Sequence of chain 1.A:
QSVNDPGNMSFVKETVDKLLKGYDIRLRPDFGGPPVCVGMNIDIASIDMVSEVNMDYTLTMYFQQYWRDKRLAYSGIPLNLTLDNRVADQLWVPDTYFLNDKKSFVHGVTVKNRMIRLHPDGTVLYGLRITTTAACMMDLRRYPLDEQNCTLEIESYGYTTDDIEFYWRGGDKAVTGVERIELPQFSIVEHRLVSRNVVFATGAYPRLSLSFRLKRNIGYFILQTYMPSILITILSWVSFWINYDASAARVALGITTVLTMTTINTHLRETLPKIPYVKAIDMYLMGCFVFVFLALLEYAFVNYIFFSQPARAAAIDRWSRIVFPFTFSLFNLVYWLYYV

A small-molecule ligand and the protein it binds are described below.
Small molecule (SMILES): CC(=O)N[C@@H]1[C@@H](O)[C@H](O)[C@@H](CO)O[C@H]1O

Binding-site contacts:
Ligand atom C8 contacts residue LEU82 of chain 1.A at 3.8 Å (hydrophobic).
Ligand atom O6 contacts residue HIS122 of chain 1.A at 3.4 Å (h-bond).
Ligand atom C5 contacts residue HIS122 of chain 1.A at 4.0 Å.
Ligand atom C3 contacts residue ASN83 of chain 1.A at 3.8 Å.
Ligand atom C1 contacts residue HIS122 of chain 1.A at 4.0 Å.
Ligand atom C5 contacts residue ASN83 of chain 1.A at 3.6 Å.
Ligand atom C8 contacts residue ASN83 of chain 1.A at 4.0 Å.
Ligand atom C7 contacts residue ASN83 of chain 1.A at 3.4 Å.
Ligand atom C6 contacts residue HIS122 of chain 1.A at 4.1 Å.
Ligand atom C8 contacts residue PRO81 of chain 1.A at 3.4 Å (hydrophobic).
Ligand atom C2 contacts residue ASN83 of chain 1.A at 2.5 Å.
Ligand atom O5 contacts residue ASN83 of chain 1.A at 2.3 Å (h-bond).
Ligand atom O5 contacts residue HIS122 of chain 1.A at 3.4 Å.
Ligand atom C4 contacts residue ASN83 of chain 1.A at 4.2 Å.
Ligand atom O6 contacts residue TYR69 of chain 1.A at 3.8 Å.
Ligand atom N2 contacts residue ASN83 of chain 1.A at 3.0 Å (h-bond).
Ligand atom C1 contacts residue ASN83 of chain 1.A at 1.4 Å.
Ligand atom O7 contacts residue ASN83 of chain 1.A at 3.9 Å.